Binding-site contacts:
Ligand atom O7 contacts residue ASN25 of chain 1.B at 3.2 Å (h-bond).
Ligand atom C7 contacts residue ASN25 of chain 1.B at 3.2 Å.
Ligand atom C1 contacts residue ASN25 of chain 1.B at 1.4 Å.
Ligand atom N2 contacts residue GLU28 of chain 1.B at 4.4 Å.
Ligand atom N2 contacts residue ASN25 of chain 1.B at 2.9 Å (h-bond).
Ligand atom C3 contacts residue ASN25 of chain 1.B at 3.8 Å.
Ligand atom C7 contacts residue GLU28 of chain 1.B at 4.2 Å.
Ligand atom C8 contacts residue ASN25 of chain 1.B at 4.4 Å.
Ligand atom C2 contacts residue ASN25 of chain 1.B at 2.5 Å.
Ligand atom C5 contacts residue GLU28 of chain 1.B at 4.4 Å.
Ligand atom O5 contacts residue ASN25 of chain 1.B at 2.3 Å (h-bond).
Ligand atom C4 contacts residue ASN25 of chain 1.B at 4.2 Å.
Ligand atom O7 contacts residue GLU28 of chain 1.B at 3.3 Å (salt-bridge).
Ligand atom O5 contacts residue GLU28 of chain 1.B at 3.4 Å.
Ligand atom C6 contacts residue GLU28 of chain 1.B at 4.2 Å.
Ligand atom C5 contacts residue ASN25 of chain 1.B at 3.6 Å.
Ligand atom C2 contacts residue GLU28 of chain 1.B at 3.7 Å.
Ligand atom C1 contacts residue GLU28 of chain 1.B at 3.4 Å.

The small molecule below binds the protein below.
Small molecule (SMILES): CC(=O)N[C@H]1[C@H](O[C@H]2[C@H](O)[C@@H](NC(C)=O)CO[C@@H]2CO)O[C@H](CO)[C@@H](O)[C@@H]1O

Sequence of chain 1.B:
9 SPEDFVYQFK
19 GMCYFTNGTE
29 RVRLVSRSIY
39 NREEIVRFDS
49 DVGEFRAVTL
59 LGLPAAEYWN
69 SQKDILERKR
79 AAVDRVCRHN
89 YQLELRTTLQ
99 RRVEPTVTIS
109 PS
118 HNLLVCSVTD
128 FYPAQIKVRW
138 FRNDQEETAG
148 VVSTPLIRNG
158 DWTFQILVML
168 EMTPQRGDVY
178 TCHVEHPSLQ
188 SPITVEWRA